Sequence of chain 3.N:
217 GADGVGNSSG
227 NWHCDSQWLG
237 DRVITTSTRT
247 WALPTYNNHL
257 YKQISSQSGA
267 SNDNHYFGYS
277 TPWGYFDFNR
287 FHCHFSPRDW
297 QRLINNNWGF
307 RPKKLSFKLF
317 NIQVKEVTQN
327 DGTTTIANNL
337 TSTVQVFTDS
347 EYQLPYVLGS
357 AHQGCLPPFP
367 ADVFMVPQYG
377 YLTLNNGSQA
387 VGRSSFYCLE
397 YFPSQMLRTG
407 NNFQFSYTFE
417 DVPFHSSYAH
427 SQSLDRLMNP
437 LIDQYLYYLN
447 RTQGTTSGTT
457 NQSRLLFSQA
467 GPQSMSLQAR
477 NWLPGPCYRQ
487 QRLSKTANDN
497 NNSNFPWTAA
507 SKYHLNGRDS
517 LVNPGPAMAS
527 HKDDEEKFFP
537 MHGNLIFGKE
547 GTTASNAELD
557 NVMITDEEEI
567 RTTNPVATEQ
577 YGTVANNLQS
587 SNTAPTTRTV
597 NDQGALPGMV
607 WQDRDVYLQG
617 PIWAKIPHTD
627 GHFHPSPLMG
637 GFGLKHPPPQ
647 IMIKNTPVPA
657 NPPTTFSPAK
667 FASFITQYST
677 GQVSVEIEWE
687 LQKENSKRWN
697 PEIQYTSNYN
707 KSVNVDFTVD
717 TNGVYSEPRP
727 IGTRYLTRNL

Sequence of chain 1.O:
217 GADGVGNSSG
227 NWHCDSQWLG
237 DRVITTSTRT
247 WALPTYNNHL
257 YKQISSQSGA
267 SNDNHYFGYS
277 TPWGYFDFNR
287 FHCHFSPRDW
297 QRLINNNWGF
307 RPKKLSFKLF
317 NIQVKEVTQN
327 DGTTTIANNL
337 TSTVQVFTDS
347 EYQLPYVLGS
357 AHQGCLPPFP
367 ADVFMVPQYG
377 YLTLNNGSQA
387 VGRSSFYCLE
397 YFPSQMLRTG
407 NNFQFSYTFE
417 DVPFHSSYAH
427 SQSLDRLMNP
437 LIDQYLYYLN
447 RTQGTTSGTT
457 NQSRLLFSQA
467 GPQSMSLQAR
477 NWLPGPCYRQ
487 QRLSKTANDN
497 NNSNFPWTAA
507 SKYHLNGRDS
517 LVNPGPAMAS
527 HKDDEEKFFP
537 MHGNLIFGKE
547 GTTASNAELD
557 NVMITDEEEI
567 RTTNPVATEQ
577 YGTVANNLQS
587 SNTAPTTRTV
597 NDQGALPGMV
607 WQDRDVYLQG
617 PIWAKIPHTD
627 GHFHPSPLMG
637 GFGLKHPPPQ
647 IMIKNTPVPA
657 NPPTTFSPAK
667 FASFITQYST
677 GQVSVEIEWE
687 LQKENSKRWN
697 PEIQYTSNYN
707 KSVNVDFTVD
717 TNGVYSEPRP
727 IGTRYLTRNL

Binding-site contacts:
Ligand atom O5' contacts residue PHE629 of chain 3.N at 3.9 Å.
Ligand atom N3 contacts residue PRO419 of chain 3.N at 4.2 Å.
Ligand atom O2P contacts residue PHE629 of chain 3.N at 3.4 Å (h-bond).
Ligand atom C2 contacts residue PRO631 of chain 3.N at 4.3 Å (hydrophobic).
Ligand atom N1 contacts residue PRO631 of chain 3.N at 3.8 Å.
Ligand atom C6 contacts residue VAL418 of chain 3.N at 4.0 Å (hydrophobic).
Ligand atom N1 contacts residue GLY639 of chain 3.N at 3.1 Å (h-bond).
Ligand atom C4 contacts residue PRO419 of chain 3.N at 4.0 Å (hydrophobic).
Ligand atom C6 contacts residue GLY639 of chain 3.N at 3.8 Å.
Ligand atom N7 contacts residue HIS630 of chain 3.N at 3.6 Å.
Ligand atom N1 contacts residue PRO419 of chain 3.N at 4.2 Å.
Ligand atom C2 contacts residue PRO419 of chain 3.N at 4.2 Å (hydrophobic).
Ligand atom O2P contacts residue HIS628 of chain 3.N at 3.8 Å.
Ligand atom C6 contacts residue PRO631 of chain 3.N at 3.6 Å (hydrophobic).
Ligand atom N7 contacts residue ASP609 of chain 3.N at 4.1 Å.
Ligand atom N6 contacts residue VAL418 of chain 3.N at 3.8 Å.
Ligand atom N6 contacts residue PRO631 of chain 3.N at 3.8 Å.
Ligand atom O2P contacts residue PRO631 of chain 3.N at 3.8 Å.
Ligand atom N6 contacts residue PHE638 of chain 3.N at 3.8 Å.
Ligand atom N6 contacts residue GLY639 of chain 3.N at 2.9 Å (h-bond).
Ligand atom N7 contacts residue SER632 of chain 3.N at 3.8 Å.
Ligand atom C2' contacts residue PRO419 of chain 3.N at 4.0 Å (hydrophobic).
Ligand atom O5' contacts residue PRO631 of chain 3.N at 4.0 Å.
Ligand atom C5 contacts residue PRO631 of chain 3.N at 4.1 Å (hydrophobic).
Ligand atom P contacts residue PHE629 of chain 3.N at 4.4 Å.
Ligand atom O4' contacts residue HIS630 of chain 3.N at 4.2 Å.
Ligand atom C5 contacts residue PRO419 of chain 3.N at 4.2 Å (hydrophobic).
Ligand atom C8 contacts residue ASP609 of chain 3.N at 4.4 Å.
Ligand atom C5 contacts residue SER632 of chain 3.N at 4.4 Å.
Ligand atom C2 contacts residue GLY639 of chain 3.N at 3.9 Å.
Ligand atom C6 contacts residue PRO419 of chain 3.N at 4.3 Å (hydrophobic).
Ligand atom N6 contacts residue SER632 of chain 3.N at 4.0 Å.
Ligand atom N6 contacts residue PRO633 of chain 3.N at 4.2 Å.
Ligand atom N9 contacts residue PRO419 of chain 3.N at 4.2 Å.
Ligand atom O4' contacts residue PRO631 of chain 3.N at 4.1 Å.
Ligand atom C8 contacts residue HIS630 of chain 3.N at 3.1 Å.
Ligand atom N1 contacts residue VAL418 of chain 3.N at 3.8 Å.
Ligand atom N6 contacts residue GLY637 of chain 3.N at 4.0 Å.
Ligand atom C1' contacts residue HIS630 of chain 3.N at 3.8 Å.
Ligand atom N9 contacts residue HIS630 of chain 3.N at 3.8 Å.

This small molecule binds to this protein.
Small molecule (SMILES): Nc1ncnc2c1ncn2[C@H]1C[C@H](O)[C@@H](COP(=O)(O)O)O1